A protein and the small-molecule ligand that binds it are described below.
Small molecule (SMILES): CC(=O)N[C@@H]1[C@@H](O)[C@H](O)[C@@H](CO)O[C@H]1O

Binding-site contacts:
Ligand atom C3 contacts residue ASN1063 of chain 1.C at 3.8 Å.
Ligand atom C2 contacts residue ASN1063 of chain 1.C at 2.5 Å.
Ligand atom C4 contacts residue ASN1063 of chain 1.C at 4.2 Å.
Ligand atom C5 contacts residue ASN1063 of chain 1.C at 3.7 Å.
Ligand atom C8 contacts residue LYS1062 of chain 1.C at 4.0 Å.
Ligand atom C1 contacts residue ASN1063 of chain 1.C at 1.5 Å.
Ligand atom O7 contacts residue ASN1063 of chain 1.C at 3.2 Å (h-bond).
Ligand atom C8 contacts residue ASN1063 of chain 1.C at 3.8 Å.
Ligand atom C7 contacts residue ASN1063 of chain 1.C at 3.3 Å.
Ligand atom C8 contacts residue GLU1061 of chain 1.C at 3.7 Å.
Ligand atom C5 contacts residue ALA695 of chain 1.C at 4.3 Å (hydrophobic).
Ligand atom O5 contacts residue ASN1063 of chain 1.C at 2.4 Å (h-bond).
Ligand atom C1 contacts residue GLN884 of chain 1.A at 4.4 Å.
Ligand atom N2 contacts residue ASN1063 of chain 1.C at 3.0 Å (h-bond).

Sequence of chain 1.A:
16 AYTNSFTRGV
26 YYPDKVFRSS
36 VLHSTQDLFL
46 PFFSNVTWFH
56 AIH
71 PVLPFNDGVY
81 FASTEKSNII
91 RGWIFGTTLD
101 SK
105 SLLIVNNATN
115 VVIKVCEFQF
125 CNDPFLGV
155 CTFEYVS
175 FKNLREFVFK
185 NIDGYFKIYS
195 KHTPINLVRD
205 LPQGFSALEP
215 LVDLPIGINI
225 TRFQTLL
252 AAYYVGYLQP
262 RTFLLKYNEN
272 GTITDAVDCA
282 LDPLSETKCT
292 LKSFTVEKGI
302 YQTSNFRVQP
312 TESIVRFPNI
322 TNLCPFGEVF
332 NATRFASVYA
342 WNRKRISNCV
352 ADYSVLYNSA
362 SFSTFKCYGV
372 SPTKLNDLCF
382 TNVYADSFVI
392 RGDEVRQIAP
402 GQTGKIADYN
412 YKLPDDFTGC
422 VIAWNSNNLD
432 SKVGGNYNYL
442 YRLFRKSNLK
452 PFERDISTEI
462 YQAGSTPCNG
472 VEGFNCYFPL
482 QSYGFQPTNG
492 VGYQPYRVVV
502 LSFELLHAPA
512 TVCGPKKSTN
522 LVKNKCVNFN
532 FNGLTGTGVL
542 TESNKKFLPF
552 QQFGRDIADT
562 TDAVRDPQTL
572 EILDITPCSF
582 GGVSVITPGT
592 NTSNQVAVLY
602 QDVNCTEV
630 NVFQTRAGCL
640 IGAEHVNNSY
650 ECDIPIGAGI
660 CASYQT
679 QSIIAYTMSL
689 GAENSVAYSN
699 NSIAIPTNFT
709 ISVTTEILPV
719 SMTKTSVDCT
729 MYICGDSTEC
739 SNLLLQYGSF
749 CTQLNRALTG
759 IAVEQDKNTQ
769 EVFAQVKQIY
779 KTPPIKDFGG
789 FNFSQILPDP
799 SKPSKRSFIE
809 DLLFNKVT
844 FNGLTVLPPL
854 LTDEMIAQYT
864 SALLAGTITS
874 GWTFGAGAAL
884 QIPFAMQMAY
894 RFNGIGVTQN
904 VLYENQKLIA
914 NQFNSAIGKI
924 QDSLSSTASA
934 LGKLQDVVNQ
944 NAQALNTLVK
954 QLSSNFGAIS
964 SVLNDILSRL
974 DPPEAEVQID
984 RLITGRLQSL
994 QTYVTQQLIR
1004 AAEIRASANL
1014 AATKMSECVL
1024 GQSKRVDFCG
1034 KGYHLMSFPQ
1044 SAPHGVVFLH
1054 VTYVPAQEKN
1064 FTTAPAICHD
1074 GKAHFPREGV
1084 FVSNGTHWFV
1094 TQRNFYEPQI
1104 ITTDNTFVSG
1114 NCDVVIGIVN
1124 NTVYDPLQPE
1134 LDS

Sequence of chain 1.C:
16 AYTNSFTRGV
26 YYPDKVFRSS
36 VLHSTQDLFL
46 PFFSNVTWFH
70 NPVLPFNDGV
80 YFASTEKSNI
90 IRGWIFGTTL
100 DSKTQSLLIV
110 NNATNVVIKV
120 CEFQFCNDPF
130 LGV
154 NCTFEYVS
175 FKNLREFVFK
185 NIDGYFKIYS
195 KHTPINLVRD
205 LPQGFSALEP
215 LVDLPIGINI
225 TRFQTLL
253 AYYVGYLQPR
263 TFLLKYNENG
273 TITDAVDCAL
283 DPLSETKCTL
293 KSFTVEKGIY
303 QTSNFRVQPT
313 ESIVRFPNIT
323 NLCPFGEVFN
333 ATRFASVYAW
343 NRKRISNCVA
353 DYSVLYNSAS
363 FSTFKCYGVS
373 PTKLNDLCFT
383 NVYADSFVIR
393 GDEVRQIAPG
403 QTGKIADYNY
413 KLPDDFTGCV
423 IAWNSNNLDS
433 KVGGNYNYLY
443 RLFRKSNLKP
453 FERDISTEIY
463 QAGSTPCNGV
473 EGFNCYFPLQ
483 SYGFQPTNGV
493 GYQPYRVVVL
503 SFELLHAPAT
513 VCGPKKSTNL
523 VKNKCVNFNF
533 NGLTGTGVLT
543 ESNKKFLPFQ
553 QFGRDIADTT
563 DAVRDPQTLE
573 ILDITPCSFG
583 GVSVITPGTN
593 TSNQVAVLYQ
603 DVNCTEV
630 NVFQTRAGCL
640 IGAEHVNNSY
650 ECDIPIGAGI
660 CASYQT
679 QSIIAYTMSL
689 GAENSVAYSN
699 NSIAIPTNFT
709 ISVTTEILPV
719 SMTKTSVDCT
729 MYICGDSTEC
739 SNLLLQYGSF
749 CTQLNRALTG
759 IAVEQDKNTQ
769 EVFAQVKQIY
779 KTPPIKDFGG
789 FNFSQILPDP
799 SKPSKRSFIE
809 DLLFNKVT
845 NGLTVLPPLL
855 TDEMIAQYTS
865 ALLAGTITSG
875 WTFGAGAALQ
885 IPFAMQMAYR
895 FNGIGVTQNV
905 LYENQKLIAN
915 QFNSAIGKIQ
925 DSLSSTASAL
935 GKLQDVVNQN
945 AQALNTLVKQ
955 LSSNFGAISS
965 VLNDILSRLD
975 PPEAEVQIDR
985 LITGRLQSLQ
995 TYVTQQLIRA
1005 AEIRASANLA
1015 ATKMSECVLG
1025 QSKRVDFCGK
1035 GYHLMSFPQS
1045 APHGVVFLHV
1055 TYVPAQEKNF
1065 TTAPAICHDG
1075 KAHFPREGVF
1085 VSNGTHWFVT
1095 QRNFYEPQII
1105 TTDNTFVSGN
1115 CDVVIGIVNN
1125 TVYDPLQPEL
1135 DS